A small-molecule ligand and the protein it binds are described below.
Small molecule (SMILES): CC(=O)N[C@@H]1[C@@H](O)[C@H](O)[C@@H](CO)O[C@H]1O

Sequence of chain 1.C:
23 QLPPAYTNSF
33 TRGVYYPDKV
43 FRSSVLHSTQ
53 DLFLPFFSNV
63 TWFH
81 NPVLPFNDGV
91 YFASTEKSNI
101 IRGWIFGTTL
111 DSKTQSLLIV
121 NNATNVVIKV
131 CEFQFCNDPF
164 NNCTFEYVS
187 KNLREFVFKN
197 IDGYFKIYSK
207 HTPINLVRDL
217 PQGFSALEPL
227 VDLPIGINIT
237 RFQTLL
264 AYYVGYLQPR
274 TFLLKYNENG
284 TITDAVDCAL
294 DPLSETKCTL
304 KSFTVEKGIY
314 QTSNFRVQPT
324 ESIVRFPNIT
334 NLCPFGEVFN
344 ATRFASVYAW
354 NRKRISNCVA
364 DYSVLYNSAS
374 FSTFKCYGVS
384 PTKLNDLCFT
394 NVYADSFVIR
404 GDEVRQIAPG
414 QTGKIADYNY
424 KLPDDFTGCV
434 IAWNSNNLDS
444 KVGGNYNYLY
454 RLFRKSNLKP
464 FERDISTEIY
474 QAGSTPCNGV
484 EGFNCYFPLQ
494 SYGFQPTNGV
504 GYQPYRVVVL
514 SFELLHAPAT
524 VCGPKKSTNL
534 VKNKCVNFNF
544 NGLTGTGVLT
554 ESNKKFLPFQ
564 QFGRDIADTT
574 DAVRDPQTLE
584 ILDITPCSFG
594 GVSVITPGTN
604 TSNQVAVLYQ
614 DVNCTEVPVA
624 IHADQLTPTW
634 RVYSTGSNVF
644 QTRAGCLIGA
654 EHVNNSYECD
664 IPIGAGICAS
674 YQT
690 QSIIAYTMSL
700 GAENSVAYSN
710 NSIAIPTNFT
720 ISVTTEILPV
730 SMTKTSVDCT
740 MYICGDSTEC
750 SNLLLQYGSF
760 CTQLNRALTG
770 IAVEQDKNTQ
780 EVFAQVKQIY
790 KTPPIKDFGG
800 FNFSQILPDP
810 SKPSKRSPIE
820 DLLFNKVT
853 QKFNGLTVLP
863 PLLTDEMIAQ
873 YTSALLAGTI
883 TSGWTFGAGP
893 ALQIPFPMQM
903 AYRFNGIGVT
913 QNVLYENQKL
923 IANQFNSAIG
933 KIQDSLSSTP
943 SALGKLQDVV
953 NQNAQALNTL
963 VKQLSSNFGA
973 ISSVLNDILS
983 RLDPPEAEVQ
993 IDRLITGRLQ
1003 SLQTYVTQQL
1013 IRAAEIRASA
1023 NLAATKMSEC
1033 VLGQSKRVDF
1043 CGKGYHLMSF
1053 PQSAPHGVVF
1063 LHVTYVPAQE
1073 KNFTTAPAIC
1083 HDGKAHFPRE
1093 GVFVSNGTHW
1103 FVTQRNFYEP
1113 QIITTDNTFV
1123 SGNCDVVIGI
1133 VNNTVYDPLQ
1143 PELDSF

Binding-site contacts:
Ligand atom C4 contacts residue ASN616 of chain 1.C at 4.2 Å.
Ligand atom C7 contacts residue ASN616 of chain 1.C at 3.1 Å.
Ligand atom O5 contacts residue THR618 of chain 1.C at 3.9 Å.
Ligand atom O7 contacts residue ASN616 of chain 1.C at 2.7 Å (h-bond).
Ligand atom N2 contacts residue ASN616 of chain 1.C at 2.9 Å (h-bond).
Ligand atom O6 contacts residue THR618 of chain 1.C at 4.1 Å.
Ligand atom C5 contacts residue ASN616 of chain 1.C at 3.6 Å.
Ligand atom C8 contacts residue ASN616 of chain 1.C at 4.3 Å.
Ligand atom C2 contacts residue ASN616 of chain 1.C at 2.4 Å.
Ligand atom C6 contacts residue THR618 of chain 1.C at 4.3 Å.
Ligand atom C1 contacts residue ASN616 of chain 1.C at 1.4 Å.
Ligand atom O5 contacts residue ASN616 of chain 1.C at 2.3 Å (h-bond).
Ligand atom C3 contacts residue ASN616 of chain 1.C at 3.8 Å.